Sequence of chain 1.A:
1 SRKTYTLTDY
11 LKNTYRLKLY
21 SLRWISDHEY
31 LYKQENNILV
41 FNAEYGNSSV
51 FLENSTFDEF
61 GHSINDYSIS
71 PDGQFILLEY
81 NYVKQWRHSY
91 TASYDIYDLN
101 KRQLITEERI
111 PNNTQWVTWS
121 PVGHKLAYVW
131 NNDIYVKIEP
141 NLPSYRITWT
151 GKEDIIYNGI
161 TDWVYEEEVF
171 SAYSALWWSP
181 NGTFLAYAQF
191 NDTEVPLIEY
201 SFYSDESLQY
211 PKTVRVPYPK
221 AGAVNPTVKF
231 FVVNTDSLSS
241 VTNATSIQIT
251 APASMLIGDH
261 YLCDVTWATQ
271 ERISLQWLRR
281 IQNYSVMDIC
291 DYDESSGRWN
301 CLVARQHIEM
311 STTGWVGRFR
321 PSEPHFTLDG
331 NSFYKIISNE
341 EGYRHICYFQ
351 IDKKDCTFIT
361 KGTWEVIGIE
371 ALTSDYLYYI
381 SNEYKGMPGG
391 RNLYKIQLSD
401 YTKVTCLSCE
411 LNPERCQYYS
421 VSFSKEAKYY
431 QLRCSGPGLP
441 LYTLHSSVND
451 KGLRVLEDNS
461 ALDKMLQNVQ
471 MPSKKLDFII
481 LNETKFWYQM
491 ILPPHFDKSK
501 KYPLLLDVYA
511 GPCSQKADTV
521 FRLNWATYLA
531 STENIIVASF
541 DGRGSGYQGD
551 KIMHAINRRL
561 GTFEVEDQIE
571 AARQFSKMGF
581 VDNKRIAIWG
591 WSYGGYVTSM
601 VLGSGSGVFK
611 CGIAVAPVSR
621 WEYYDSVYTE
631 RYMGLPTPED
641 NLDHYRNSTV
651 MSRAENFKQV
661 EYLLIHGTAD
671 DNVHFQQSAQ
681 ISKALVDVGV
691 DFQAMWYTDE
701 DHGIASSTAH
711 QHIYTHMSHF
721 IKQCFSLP

Binding-site contacts:
Ligand atom C1 contacts residue ASN37 of chain 1.A at 3.5 Å.
Ligand atom C1 contacts residue ASN54 of chain 1.A at 1.5 Å.
Ligand atom C4 contacts residue ASN54 of chain 1.A at 3.8 Å.
Ligand atom O5 contacts residue ASN37 of chain 1.A at 4.0 Å.
Ligand atom O5 contacts residue ASN54 of chain 1.A at 2.3 Å (h-bond).
Ligand atom C6 contacts residue ASN37 of chain 1.A at 3.4 Å.
Ligand atom C2 contacts residue ASN37 of chain 1.A at 4.4 Å.
Ligand atom C3 contacts residue ASN54 of chain 1.A at 3.9 Å.
Ligand atom C2 contacts residue GLU35 of chain 1.A at 4.0 Å.
Ligand atom O4 contacts residue ASN37 of chain 1.A at 4.5 Å.
Ligand atom O3 contacts residue GLU35 of chain 1.A at 3.0 Å (salt-bridge).
Ligand atom C3 contacts residue GLU35 of chain 1.A at 4.3 Å.
Ligand atom C3 contacts residue ASN37 of chain 1.A at 4.4 Å.
Ligand atom C6 contacts residue ASN54 of chain 1.A at 3.3 Å.
Ligand atom C2 contacts residue ASN54 of chain 1.A at 2.8 Å.
Ligand atom C5 contacts residue ASN54 of chain 1.A at 3.3 Å.
Ligand atom N2 contacts residue ASN54 of chain 1.A at 3.6 Å.
Ligand atom C4 contacts residue ASN37 of chain 1.A at 3.6 Å.
Ligand atom C5 contacts residue ASN37 of chain 1.A at 4.1 Å.
Ligand atom C1 contacts residue GLU35 of chain 1.A at 3.6 Å.
Ligand atom O6 contacts residue ASN37 of chain 1.A at 3.6 Å (h-bond).

The protein below binds the small molecule below.
Small molecule (SMILES): CC(=O)N[C@@H]1[C@@H](O)[C@H](O)[C@@H](CO)O[C@H]1O